A protein and the small-molecule ligand that binds it are described below.
Small molecule (SMILES): OC[C@H]1O[C@@H](O)[C@@H](O)[C@@H](O)[C@@H]1O

Binding-site contacts:
Ligand atom C3 contacts residue BMA1 of chain 16.P at 2.5 Å.
Ligand atom C3 contacts residue NAG1 of chain 16.N at 4.1 Å.
Ligand atom C4 contacts residue BMA1 of chain 16.P at 3.6 Å.
Ligand atom O6 contacts residue NAG1 of chain 16.N at 4.5 Å.
Ligand atom O5 contacts residue NAG1 of chain 16.N at 2.5 Å (h-bond).
Ligand atom C2 contacts residue NAG1 of chain 16.N at 2.9 Å.
Ligand atom O2 contacts residue NAG1 of chain 16.N at 3.4 Å (h-bond).
Ligand atom C5 contacts residue NAG1 of chain 16.N at 3.8 Å.
Ligand atom O2 contacts residue BMA1 of chain 16.P at 3.0 Å (h-bond).
Ligand atom C1 contacts residue NAG1 of chain 16.N at 1.7 Å.
Ligand atom O3 contacts residue BMA1 of chain 16.P at 1.1 Å.
Ligand atom C2 contacts residue BMA1 of chain 16.P at 3.2 Å.
Ligand atom O4 contacts residue BMA1 of chain 16.P at 4.0 Å.
Ligand atom O2 contacts residue HIS2 of chain 16.B at 3.4 Å (h-bond).
Ligand atom C2 contacts residue HIS2 of chain 16.B at 4.5 Å.

Sequence of chain 16.B:
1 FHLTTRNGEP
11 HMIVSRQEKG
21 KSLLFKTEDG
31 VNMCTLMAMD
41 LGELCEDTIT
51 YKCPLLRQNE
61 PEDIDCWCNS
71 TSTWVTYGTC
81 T